Binding-site contacts:
Ligand atom C1 contacts residue ASN156 of chain 1.D at 1.4 Å.
Ligand atom C7 contacts residue ALA157 of chain 1.D at 4.4 Å (hydrophobic).
Ligand atom O3 contacts residue LYS29 of chain 1.D at 3.7 Å.
Ligand atom C1 contacts residue GLN43 of chain 1.D at 4.2 Å.
Ligand atom C4 contacts residue ASN156 of chain 1.D at 4.2 Å.
Ligand atom C8 contacts residue ASN156 of chain 1.D at 3.5 Å.
Ligand atom C7 contacts residue LYS29 of chain 1.D at 4.4 Å.
Ligand atom C8 contacts residue ALA157 of chain 1.D at 4.2 Å (hydrophobic).
Ligand atom C5 contacts residue ASN156 of chain 1.D at 3.6 Å.
Ligand atom C8 contacts residue LYS29 of chain 1.D at 4.1 Å.
Ligand atom C3 contacts residue LYS29 of chain 1.D at 4.4 Å.
Ligand atom C8 contacts residue TYR42 of chain 1.D at 3.9 Å (hydrophobic).
Ligand atom C8 contacts residue VAL41 of chain 1.D at 3.6 Å (hydrophobic).
Ligand atom C7 contacts residue GLN43 of chain 1.D at 4.3 Å.
Ligand atom C3 contacts residue ASN156 of chain 1.D at 3.8 Å.
Ligand atom C7 contacts residue THR158 of chain 1.D at 3.8 Å.
Ligand atom O7 contacts residue ASN156 of chain 1.D at 3.7 Å.
Ligand atom C2 contacts residue GLN43 of chain 1.D at 3.9 Å.
Ligand atom C7 contacts residue ASN156 of chain 1.D at 3.6 Å.
Ligand atom N2 contacts residue LYS29 of chain 1.D at 4.1 Å.
Ligand atom O3 contacts residue GLN43 of chain 1.D at 4.5 Å.
Ligand atom O5 contacts residue ASN156 of chain 1.D at 2.3 Å (h-bond).
Ligand atom C3 contacts residue GLN43 of chain 1.D at 3.8 Å.
Ligand atom C2 contacts residue ASN156 of chain 1.D at 2.5 Å.
Ligand atom O7 contacts residue ALA157 of chain 1.D at 3.6 Å.
Ligand atom O7 contacts residue THR158 of chain 1.D at 2.8 Å (h-bond).
Ligand atom N2 contacts residue GLN43 of chain 1.D at 3.3 Å (h-bond).
Ligand atom N2 contacts residue ASN156 of chain 1.D at 3.1 Å (h-bond).
Ligand atom C8 contacts residue GLN43 of chain 1.D at 3.9 Å.
Ligand atom C8 contacts residue THR158 of chain 1.D at 4.2 Å.

Sequence of chain 1.D:
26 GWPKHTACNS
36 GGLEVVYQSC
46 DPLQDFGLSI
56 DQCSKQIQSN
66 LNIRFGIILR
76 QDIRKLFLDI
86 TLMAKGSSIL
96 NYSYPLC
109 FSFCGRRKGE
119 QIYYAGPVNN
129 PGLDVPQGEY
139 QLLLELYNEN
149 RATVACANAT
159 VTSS

This protein binds this small molecule.
Small molecule (SMILES): CC(=O)N[C@@H]1[C@@H](O)[C@H](O)[C@@H](CO)O[C@H]1O